Sequence of chain 1.A:
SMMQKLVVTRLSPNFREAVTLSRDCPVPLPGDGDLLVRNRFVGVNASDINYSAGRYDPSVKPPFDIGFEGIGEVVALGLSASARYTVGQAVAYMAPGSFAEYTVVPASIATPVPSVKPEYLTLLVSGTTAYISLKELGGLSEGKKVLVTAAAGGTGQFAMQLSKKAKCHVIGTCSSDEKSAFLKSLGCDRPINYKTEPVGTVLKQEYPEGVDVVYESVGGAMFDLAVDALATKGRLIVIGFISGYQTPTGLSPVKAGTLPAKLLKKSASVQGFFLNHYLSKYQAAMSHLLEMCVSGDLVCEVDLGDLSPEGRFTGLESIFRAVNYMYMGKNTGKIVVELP

Binding-site contacts:
Ligand atom O1 contacts residue ALA187 of chain 1.A at 3.2 Å.
Ligand atom C7 contacts residue LEU183 of chain 1.A at 4.1 Å (hydrophobic).
Ligand atom C3 contacts residue TYR152 of chain 1.A at 3.7 Å (hydrophobic).
Ligand atom C4 contacts residue LEU183 of chain 1.A at 3.9 Å (hydrophobic).
Ligand atom C15 contacts residue LYS186 of chain 1.A at 4.0 Å.
Ligand atom C17 contacts residue ALA187 of chain 1.A at 3.8 Å (hydrophobic).
Ligand atom O2 contacts residue ALA151 of chain 1.A at 3.8 Å.
Ligand atom C5 contacts residue LEU161 of chain 1.A at 4.1 Å (hydrophobic).
Ligand atom C10 contacts residue LYS186 of chain 1.A at 3.3 Å.
Ligand atom C9 contacts residue LYS186 of chain 1.A at 3.4 Å.
Ligand atom C1 contacts residue LEU183 of chain 1.A at 4.2 Å (hydrophobic).
Ligand atom C3 contacts residue LEU183 of chain 1.A at 4.1 Å (hydrophobic).
Ligand atom C3 contacts residue LEU155 of chain 1.A at 4.3 Å (hydrophobic).
Ligand atom C15 contacts residue ALA187 of chain 1.A at 4.0 Å (hydrophobic).
Ligand atom C16 contacts residue ALA187 of chain 1.A at 4.4 Å (hydrophobic).
Ligand atom S1 contacts residue LEU183 of chain 1.A at 3.7 Å.
Ligand atom C12 contacts residue LYS186 of chain 1.A at 4.0 Å.
Ligand atom C9 contacts residue MET313 of chain 1.A at 4.0 Å (hydrophobic).
Ligand atom C13 contacts residue LYS186 of chain 1.A at 3.6 Å.
Ligand atom S1 contacts residue LYS186 of chain 1.A at 3.7 Å.
Ligand atom C1 contacts residue LYS156 of chain 1.A at 4.2 Å.
Ligand atom C1 contacts residue TYR152 of chain 1.A at 3.5 Å (hydrophobic).
Ligand atom O2 contacts residue LYS156 of chain 1.A at 3.0 Å (salt-bridge).
Ligand atom C14 contacts residue LYS186 of chain 1.A at 4.2 Å.
Ligand atom C2 contacts residue LEU183 of chain 1.A at 3.9 Å (hydrophobic).
Ligand atom O2 contacts residue LEU155 of chain 1.A at 3.2 Å.
Ligand atom O2 contacts residue TYR152 of chain 1.A at 2.7 Å (h-bond).
Ligand atom C6 contacts residue LEU183 of chain 1.A at 3.3 Å (hydrophobic).
Ligand atom C3 contacts residue LYS156 of chain 1.A at 4.1 Å.
Ligand atom C9 contacts residue HIS309 of chain 1.A at 4.2 Å.
Ligand atom C8 contacts residue LYS186 of chain 1.A at 4.0 Å.
Ligand atom C22 contacts residue LYS156 of chain 1.A at 4.3 Å.
Ligand atom S1 contacts residue MET313 of chain 1.A at 3.8 Å.
Ligand atom C10 contacts residue MET313 of chain 1.A at 3.6 Å (hydrophobic).
Ligand atom S1 contacts residue HIS309 of chain 1.A at 3.8 Å.
Ligand atom O3 contacts residue LYS156 of chain 1.A at 3.9 Å.
Ligand atom C11 contacts residue LYS186 of chain 1.A at 3.5 Å.
Ligand atom C2 contacts residue TYR152 of chain 1.A at 3.3 Å (hydrophobic).
Ligand atom C5 contacts residue LEU183 of chain 1.A at 3.6 Å (hydrophobic).
Ligand atom O1 contacts residue LYS186 of chain 1.A at 3.1 Å (salt-bridge).

This protein binds this small molecule.
Small molecule (SMILES): COc1ccc(C(=O)c2c(-c3ccc(O)cc3)sc3cc(O)ccc23)cc1